Binding-site contacts:
Ligand atom C18 contacts residue PHE665 of chain 1.J at 4.5 Å (hydrophobic).
Ligand atom C15 contacts residue ILE96 of chain 1.H at 3.7 Å (hydrophobic).
Ligand atom C26 contacts residue ILE96 of chain 1.H at 3.8 Å (hydrophobic).
Ligand atom C16 contacts residue ILE96 of chain 1.H at 4.5 Å (hydrophobic).
Ligand atom C12 contacts residue PHE665 of chain 1.J at 3.9 Å (hydrophobic).
Ligand atom C23 contacts residue TRP496 of chain 1.J at 4.3 Å (hydrophobic).
Ligand atom C18 contacts residue TRP492 of chain 1.J at 3.6 Å (hydrophobic).
Ligand atom C26 contacts residue PHE495 of chain 1.J at 3.8 Å (hydrophobic).
Ligand atom C26 contacts residue TRP492 of chain 1.J at 4.4 Å (hydrophobic).
Ligand atom C22 contacts residue TRP496 of chain 1.J at 4.5 Å (hydrophobic).
Ligand atom C21 contacts residue VAL99 of chain 1.H at 4.2 Å (hydrophobic).
Ligand atom C19 contacts residue MET664 of chain 1.J at 4.0 Å (hydrophobic).
Ligand atom C22 contacts residue PHE665 of chain 1.J at 4.4 Å (hydrophobic).
Ligand atom C27 contacts residue PHE495 of chain 1.J at 4.3 Å (hydrophobic).
Ligand atom C15 contacts residue TRP492 of chain 1.J at 4.1 Å (hydrophobic).
Ligand atom C6 contacts residue ILE92 of chain 1.H at 3.8 Å (hydrophobic).
Ligand atom C27 contacts residue TRP496 of chain 1.J at 3.5 Å (hydrophobic).
Ligand atom C18 contacts residue MET664 of chain 1.J at 3.6 Å (hydrophobic).
Ligand atom C27 contacts residue LEU499 of chain 1.J at 3.8 Å (hydrophobic).
Ligand atom O1 contacts residue PHE87 of chain 1.H at 4.0 Å.
Ligand atom C3 contacts residue PHE87 of chain 1.H at 4.2 Å (hydrophobic).
Ligand atom C16 contacts residue TRP492 of chain 1.J at 4.4 Å (hydrophobic).
Ligand atom C13 contacts residue PHE665 of chain 1.J at 4.5 Å (hydrophobic).
Ligand atom C20 contacts residue PHE665 of chain 1.J at 3.7 Å (hydrophobic).
Ligand atom C25 contacts residue MET100 of chain 1.H at 4.1 Å (hydrophobic).
Ligand atom C26 contacts residue MET100 of chain 1.H at 4.1 Å (hydrophobic).
Ligand atom C24 contacts residue VAL99 of chain 1.H at 4.2 Å (hydrophobic).
Ligand atom C16 contacts residue VAL99 of chain 1.H at 4.0 Å (hydrophobic).
Ligand atom C21 contacts residue PHE665 of chain 1.J at 3.6 Å (hydrophobic).
Ligand atom C7 contacts residue ILE92 of chain 1.H at 4.0 Å (hydrophobic).
Ligand atom C7 contacts residue ILE95 of chain 1.H at 4.4 Å (hydrophobic).
Ligand atom C17 contacts residue VAL99 of chain 1.H at 4.3 Å (hydrophobic).
Ligand atom C19 contacts residue ILE661 of chain 1.J at 3.7 Å (hydrophobic).
Ligand atom C4 contacts residue PHE87 of chain 1.H at 3.7 Å (hydrophobic).

Sequence of chain 1.H:
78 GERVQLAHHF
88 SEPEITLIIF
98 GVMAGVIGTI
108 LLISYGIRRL

Sequence of chain 1.J:
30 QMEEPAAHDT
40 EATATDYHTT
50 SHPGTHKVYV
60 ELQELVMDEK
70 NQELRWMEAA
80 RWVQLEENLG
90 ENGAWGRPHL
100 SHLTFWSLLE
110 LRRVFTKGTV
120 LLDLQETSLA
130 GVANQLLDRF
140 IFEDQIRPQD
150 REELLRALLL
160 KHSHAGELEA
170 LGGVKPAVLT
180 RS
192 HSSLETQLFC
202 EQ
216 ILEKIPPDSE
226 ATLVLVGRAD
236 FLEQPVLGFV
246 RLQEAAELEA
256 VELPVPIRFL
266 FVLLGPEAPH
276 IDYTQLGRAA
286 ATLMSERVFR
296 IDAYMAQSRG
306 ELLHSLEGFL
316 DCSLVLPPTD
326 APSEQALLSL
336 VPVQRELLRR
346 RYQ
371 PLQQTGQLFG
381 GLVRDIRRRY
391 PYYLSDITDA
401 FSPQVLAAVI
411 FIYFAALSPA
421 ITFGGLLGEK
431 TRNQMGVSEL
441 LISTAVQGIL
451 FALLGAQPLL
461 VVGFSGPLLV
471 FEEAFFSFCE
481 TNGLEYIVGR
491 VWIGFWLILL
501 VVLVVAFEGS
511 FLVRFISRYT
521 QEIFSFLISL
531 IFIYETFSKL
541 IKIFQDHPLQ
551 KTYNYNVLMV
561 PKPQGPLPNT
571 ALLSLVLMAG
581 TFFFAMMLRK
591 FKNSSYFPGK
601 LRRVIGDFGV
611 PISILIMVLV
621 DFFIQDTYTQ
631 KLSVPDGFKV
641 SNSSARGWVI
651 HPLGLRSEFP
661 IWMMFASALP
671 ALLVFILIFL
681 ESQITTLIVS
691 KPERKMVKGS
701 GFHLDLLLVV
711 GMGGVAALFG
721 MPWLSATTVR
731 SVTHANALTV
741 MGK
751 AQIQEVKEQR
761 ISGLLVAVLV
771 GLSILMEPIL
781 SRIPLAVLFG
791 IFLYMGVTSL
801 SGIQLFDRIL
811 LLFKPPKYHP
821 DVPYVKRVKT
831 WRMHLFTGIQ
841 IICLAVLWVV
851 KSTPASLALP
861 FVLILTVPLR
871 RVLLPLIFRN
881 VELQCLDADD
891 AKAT

A protein and the small-molecule ligand that binds it are described below.
Small molecule (SMILES): CC(C)CCC[C@@H](C)[C@H]1CC[C@H]2[C@@H]3CC=C4C[C@@H](O)CC[C@]4(C)[C@H]3CC[C@]12C